Binding-site contacts:
Ligand atom C6 contacts residue BMA3 of chain 1.K at 3.6 Å.
Ligand atom O5 contacts residue BMA3 of chain 1.K at 2.4 Å (h-bond).
Ligand atom C1 contacts residue BMA3 of chain 1.K at 3.2 Å.
Ligand atom C5 contacts residue BMA3 of chain 1.K at 3.5 Å.
Ligand atom C4 contacts residue BMA3 of chain 1.K at 4.2 Å.
Ligand atom C2 contacts residue BMA3 of chain 1.K at 3.9 Å.
Ligand atom O6 contacts residue BMA3 of chain 1.K at 2.7 Å (h-bond).
Ligand atom O2 contacts residue BMA3 of chain 1.K at 3.3 Å (h-bond).

The small molecule below binds the protein below.
Small molecule (SMILES): OC[C@H]1O[C@@H](O)[C@@H](O)[C@@H](O)[C@@H]1O